Binding-site contacts:
Ligand atom C3 contacts residue ASN884 of chain 1.C at 3.8 Å.
Ligand atom N2 contacts residue ASN884 of chain 1.C at 2.9 Å (h-bond).
Ligand atom O7 contacts residue ASN884 of chain 1.C at 3.7 Å.
Ligand atom C2 contacts residue ASN884 of chain 1.C at 2.5 Å.
Ligand atom C5 contacts residue ASN884 of chain 1.C at 3.7 Å.
Ligand atom C7 contacts residue ASN884 of chain 1.C at 3.5 Å.
Ligand atom C6 contacts residue THR886 of chain 1.C at 4.4 Å.
Ligand atom C5 contacts residue THR886 of chain 1.C at 3.7 Å.
Ligand atom C4 contacts residue ASN884 of chain 1.C at 4.4 Å.
Ligand atom C8 contacts residue ASN884 of chain 1.C at 4.5 Å.
Ligand atom O5 contacts residue THR886 of chain 1.C at 3.8 Å.
Ligand atom C1 contacts residue THR886 of chain 1.C at 3.8 Å.
Ligand atom O6 contacts residue THR886 of chain 1.C at 4.2 Å.
Ligand atom C1 contacts residue ASN884 of chain 1.C at 1.4 Å.
Ligand atom O5 contacts residue ASN884 of chain 1.C at 2.4 Å (h-bond).

Sequence of chain 1.C:
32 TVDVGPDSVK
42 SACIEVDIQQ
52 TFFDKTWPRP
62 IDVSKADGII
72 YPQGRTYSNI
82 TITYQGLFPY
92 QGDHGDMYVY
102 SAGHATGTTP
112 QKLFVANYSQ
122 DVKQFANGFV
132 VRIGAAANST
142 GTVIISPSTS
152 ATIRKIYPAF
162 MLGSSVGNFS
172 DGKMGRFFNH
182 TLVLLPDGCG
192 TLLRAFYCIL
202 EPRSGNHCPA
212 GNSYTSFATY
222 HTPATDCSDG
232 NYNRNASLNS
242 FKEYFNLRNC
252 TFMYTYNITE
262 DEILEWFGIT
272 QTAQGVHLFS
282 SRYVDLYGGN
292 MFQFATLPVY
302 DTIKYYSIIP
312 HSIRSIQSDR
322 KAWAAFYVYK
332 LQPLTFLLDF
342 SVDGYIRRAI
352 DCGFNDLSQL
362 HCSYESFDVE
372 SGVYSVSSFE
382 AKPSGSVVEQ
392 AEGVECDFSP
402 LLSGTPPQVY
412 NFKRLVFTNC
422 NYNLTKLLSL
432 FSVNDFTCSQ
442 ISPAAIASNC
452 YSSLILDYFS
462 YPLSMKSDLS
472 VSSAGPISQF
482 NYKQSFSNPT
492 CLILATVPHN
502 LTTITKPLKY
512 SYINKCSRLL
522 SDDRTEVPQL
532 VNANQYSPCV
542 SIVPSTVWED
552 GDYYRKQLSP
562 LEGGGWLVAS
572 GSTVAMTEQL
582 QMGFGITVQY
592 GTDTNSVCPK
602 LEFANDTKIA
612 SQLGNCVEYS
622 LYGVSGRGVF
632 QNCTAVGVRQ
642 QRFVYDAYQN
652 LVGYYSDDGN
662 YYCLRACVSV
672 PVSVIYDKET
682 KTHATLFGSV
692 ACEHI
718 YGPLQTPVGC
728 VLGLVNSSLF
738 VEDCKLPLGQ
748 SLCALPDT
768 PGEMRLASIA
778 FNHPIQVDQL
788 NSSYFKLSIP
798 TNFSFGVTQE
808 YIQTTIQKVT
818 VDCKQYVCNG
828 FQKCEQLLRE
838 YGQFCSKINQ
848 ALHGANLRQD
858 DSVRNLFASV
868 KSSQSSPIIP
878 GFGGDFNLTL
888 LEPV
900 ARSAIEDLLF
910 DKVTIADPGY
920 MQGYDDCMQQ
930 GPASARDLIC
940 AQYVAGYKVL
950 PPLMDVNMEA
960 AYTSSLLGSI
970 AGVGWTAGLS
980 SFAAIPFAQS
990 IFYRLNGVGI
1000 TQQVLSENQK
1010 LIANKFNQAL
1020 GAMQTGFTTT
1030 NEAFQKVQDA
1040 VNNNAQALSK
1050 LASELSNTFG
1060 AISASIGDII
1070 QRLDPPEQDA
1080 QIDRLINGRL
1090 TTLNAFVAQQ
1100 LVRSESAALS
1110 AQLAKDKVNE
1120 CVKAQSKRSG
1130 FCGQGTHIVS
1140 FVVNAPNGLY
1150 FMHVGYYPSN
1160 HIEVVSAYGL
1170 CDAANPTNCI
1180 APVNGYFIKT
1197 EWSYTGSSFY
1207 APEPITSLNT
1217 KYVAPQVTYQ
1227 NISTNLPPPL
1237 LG

This small molecule binds to this protein.
Small molecule (SMILES): CC(=O)N[C@H]1[C@H](O[C@H]2[C@H](O)[C@@H](NC(C)=O)CO[C@@H]2CO)O[C@H](CO)[C@@H](O[C@@H]2O[C@H](CO)[C@@H](O)[C@H](O)[C@@H]2O)[C@@H]1O